Binding-site contacts:
Ligand atom CA contacts residue LYS13 of chain 1.A at 3.0 Å.
Ligand atom OD1 contacts residue LYS13 of chain 1.A at 2.2 Å (salt-bridge).
Ligand atom CB contacts residue LYS13 of chain 1.A at 2.5 Å.
Ligand atom CB contacts residue GLU16 of chain 1.A at 3.4 Å.
Ligand atom N contacts residue SER12 of chain 1.A at 2.9 Å (h-bond).
Ligand atom O contacts residue LYS13 of chain 1.A at 3.3 Å.
Ligand atom CA contacts residue LYS10 of chain 1.A at 3.4 Å.
Ligand atom O contacts residue LYS10 of chain 1.A at 3.3 Å (salt-bridge).
Ligand atom CG contacts residue GLU67 of chain 1.A at 3.1 Å.
Ligand atom O contacts residue ALA69 of chain 1.A at 3.4 Å.
Ligand atom CG2 contacts residue ARG14 of chain 1.A at 3.6 Å.
Ligand atom CE contacts residue PHE57 of chain 1.A at 3.5 Å (hydrophobic).
Ligand atom CG contacts residue ALA69 of chain 1.A at 3.5 Å (hydrophobic).
Ligand atom N contacts residue LYS13 of chain 1.A at 2.9 Å (salt-bridge).
Ligand atom C contacts residue LYS10 of chain 1.A at 3.5 Å.
Ligand atom OD1 contacts residue GLU59 of chain 1.A at 2.5 Å (salt-bridge).
Ligand atom O contacts residue ILE9 of chain 1.A at 3.5 Å.
Ligand atom O contacts residue ARG14 of chain 1.A at 2.9 Å (salt-bridge).
Ligand atom CA contacts residue SER12 of chain 1.A at 3.5 Å.
Ligand atom N contacts residue GLY65 of chain 1.A at 3.0 Å (h-bond).
Ligand atom CA contacts residue GLU16 of chain 1.A at 3.1 Å.
Ligand atom C contacts residue GLU16 of chain 1.A at 3.4 Å.
Ligand atom N contacts residue HIS8 of chain 1.A at 2.8 Å (h-bond).
Ligand atom CE1 contacts residue TYR66 of chain 1.A at 3.5 Å (hydrophobic).
Ligand atom O contacts residue TYR66 of chain 1.A at 3.5 Å.
Ligand atom CG contacts residue LYS13 of chain 1.A at 1.3 Å.
Ligand atom N contacts residue LYS10 of chain 1.A at 2.7 Å (salt-bridge).
Ligand atom N contacts residue ARG14 of chain 1.A at 2.9 Å (salt-bridge).
Ligand atom O contacts residue GLU67 of chain 1.A at 2.9 Å (salt-bridge).
Ligand atom CB contacts residue LEU21 of chain 1.A at 3.5 Å (hydrophobic).
Ligand atom O contacts residue PHE11 of chain 1.A at 3.4 Å.
Ligand atom N contacts residue GLU16 of chain 1.A at 2.7 Å (salt-bridge).
Ligand atom O contacts residue LYS10 of chain 1.A at 2.6 Å (salt-bridge).
Ligand atom C contacts residue LYS13 of chain 1.A at 3.6 Å.
Ligand atom CA contacts residue ARG14 of chain 1.A at 3.4 Å.
Ligand atom O contacts residue SER12 of chain 1.A at 2.9 Å (h-bond).
Ligand atom NE2 contacts residue LYS10 of chain 1.A at 3.5 Å.
Ligand atom O contacts residue SER12 of chain 1.A at 3.5 Å (h-bond).
Ligand atom OH contacts residue ASP17 of chain 1.A at 2.8 Å (salt-bridge).
Ligand atom CG contacts residue GLU59 of chain 1.A at 3.5 Å.

This protein binds this small molecule.
Small molecule (SMILES): CC[C@H](C)[C@H](NC(=O)[C@H](Cc1cnc[nH]1)NC(=O)[C@H](C)N)C(=O)N[C@H](C(=O)N[C@@H](CCSC)C(=O)N[C@H](C(=O)N[C@@H](CC=O)C(=O)N[C@@H](C)C(=O)N[C@@H](Cc1ccc(O)cc1)C(=O)N[C@@H](CCCCN)C(=O)N1CCC[C@H]1C(=O)N[C@H](C=O)[C@@H](C)O)C(C)C)C(C)C

Sequence of chain 1.A:
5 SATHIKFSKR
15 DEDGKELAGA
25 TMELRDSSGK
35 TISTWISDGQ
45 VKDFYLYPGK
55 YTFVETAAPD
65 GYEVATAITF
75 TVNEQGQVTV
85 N